This small molecule binds to this protein.
Small molecule (SMILES): CC(=O)N[C@H]1[C@H](O[C@H]2[C@H](O)[C@@H](NC(C)=O)CO[C@@H]2CO[C@@H]2O[C@@H](C)[C@@H](O)[C@@H](O)[C@@H]2O)O[C@H](CO)[C@@H](O[C@@H]2O[C@H](CO)[C@@H](O)[C@H](O)[C@@H]2O)[C@@H]1O

Binding-site contacts:
Ligand atom C7 contacts residue ASN307 of chain 50.E at 4.1 Å.
Ligand atom O5 contacts residue ASN307 of chain 50.E at 2.3 Å (h-bond).
Ligand atom O6 contacts residue GLN328 of chain 50.E at 4.3 Å.
Ligand atom C4 contacts residue ASN307 of chain 50.E at 4.2 Å.
Ligand atom C8 contacts residue ASN307 of chain 50.E at 4.5 Å.
Ligand atom C3 contacts residue ASN307 of chain 50.E at 3.8 Å.
Ligand atom N2 contacts residue ASN307 of chain 50.E at 3.0 Å (h-bond).
Ligand atom C8 contacts residue ILE306 of chain 50.E at 3.7 Å (hydrophobic).
Ligand atom C1 contacts residue ASN307 of chain 50.E at 1.4 Å.
Ligand atom C7 contacts residue PRO305 of chain 50.E at 4.3 Å (hydrophobic).
Ligand atom C5 contacts residue ASN307 of chain 50.E at 3.6 Å.
Ligand atom C8 contacts residue PRO305 of chain 50.E at 2.9 Å (hydrophobic).
Ligand atom C2 contacts residue ASN307 of chain 50.E at 2.5 Å.

Sequence of chain 50.E:
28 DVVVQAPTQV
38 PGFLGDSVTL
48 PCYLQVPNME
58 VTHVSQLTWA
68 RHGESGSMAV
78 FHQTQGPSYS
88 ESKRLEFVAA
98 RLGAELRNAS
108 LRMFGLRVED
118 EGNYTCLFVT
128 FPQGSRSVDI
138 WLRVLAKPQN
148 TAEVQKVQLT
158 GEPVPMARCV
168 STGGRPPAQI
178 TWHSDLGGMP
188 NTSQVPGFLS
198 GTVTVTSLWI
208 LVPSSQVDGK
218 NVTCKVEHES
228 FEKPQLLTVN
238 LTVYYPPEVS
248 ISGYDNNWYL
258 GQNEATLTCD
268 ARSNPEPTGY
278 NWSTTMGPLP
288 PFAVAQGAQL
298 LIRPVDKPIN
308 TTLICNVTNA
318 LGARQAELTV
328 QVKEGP